The small molecule below binds the protein below.
Small molecule (SMILES): CC(=O)N[C@H]1[C@H](O[C@H]2[C@H](O)[C@@H](NC(C)=O)CO[C@@H]2CO)O[C@H](CO)[C@@H](O)[C@@H]1O

Binding-site contacts:
Ligand atom C3 contacts residue ASN361 of chain 1.A at 3.7 Å.
Ligand atom C2 contacts residue ASN361 of chain 1.A at 2.3 Å.
Ligand atom O7 contacts residue ASN361 of chain 1.A at 4.3 Å.
Ligand atom C7 contacts residue ASN361 of chain 1.A at 3.4 Å.
Ligand atom N2 contacts residue ASN361 of chain 1.A at 2.7 Å (h-bond).
Ligand atom O7 contacts residue ASN360 of chain 1.A at 4.3 Å.
Ligand atom C8 contacts residue ASN361 of chain 1.A at 3.6 Å.
Ligand atom C8 contacts residue PRO397 of chain 1.A at 4.0 Å (hydrophobic).
Ligand atom C5 contacts residue ASN361 of chain 1.A at 3.7 Å.
Ligand atom O7 contacts residue LEU359 of chain 1.A at 3.8 Å.
Ligand atom C4 contacts residue ASN361 of chain 1.A at 4.2 Å.
Ligand atom C1 contacts residue ASN361 of chain 1.A at 1.4 Å.
Ligand atom O5 contacts residue ASN361 of chain 1.A at 2.4 Å (h-bond).

Sequence of chain 1.A:
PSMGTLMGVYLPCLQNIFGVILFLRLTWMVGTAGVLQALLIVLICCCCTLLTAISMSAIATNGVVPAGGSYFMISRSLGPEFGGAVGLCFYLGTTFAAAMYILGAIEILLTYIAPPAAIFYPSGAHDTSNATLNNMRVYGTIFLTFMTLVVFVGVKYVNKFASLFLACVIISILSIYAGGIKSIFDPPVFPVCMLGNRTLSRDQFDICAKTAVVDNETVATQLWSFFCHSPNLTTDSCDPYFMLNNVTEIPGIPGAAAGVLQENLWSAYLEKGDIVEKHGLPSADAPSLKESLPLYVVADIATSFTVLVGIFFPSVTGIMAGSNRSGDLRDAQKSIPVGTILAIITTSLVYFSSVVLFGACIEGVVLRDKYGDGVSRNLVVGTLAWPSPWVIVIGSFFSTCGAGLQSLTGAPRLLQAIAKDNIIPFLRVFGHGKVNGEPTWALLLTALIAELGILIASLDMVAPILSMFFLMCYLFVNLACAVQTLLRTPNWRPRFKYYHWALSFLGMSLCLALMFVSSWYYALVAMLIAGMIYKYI